This protein binds this small molecule.
Small molecule (SMILES): CC(=O)N[C@@H]1[C@@H](O)[C@H](O)[C@@H](CO)O[C@H]1O

Sequence of chain 2.A:
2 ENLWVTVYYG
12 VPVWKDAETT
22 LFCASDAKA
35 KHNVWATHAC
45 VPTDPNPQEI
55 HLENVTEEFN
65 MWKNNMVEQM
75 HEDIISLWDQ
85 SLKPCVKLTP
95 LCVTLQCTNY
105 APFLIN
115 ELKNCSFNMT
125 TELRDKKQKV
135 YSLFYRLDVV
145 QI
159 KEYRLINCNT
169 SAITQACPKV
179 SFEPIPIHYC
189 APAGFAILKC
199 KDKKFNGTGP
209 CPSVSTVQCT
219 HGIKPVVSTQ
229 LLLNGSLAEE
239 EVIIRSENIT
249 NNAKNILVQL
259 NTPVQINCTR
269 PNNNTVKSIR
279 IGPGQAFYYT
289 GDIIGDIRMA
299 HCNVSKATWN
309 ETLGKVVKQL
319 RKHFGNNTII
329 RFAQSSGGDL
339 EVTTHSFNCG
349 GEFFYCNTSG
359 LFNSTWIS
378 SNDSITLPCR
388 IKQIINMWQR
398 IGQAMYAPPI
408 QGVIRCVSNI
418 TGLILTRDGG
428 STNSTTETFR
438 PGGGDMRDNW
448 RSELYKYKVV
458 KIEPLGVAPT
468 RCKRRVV

Binding-site contacts:
Ligand atom C8 contacts residue PHE121 of chain 2.A at 3.5 Å (hydrophobic).
Ligand atom C2 contacts residue ASN122 of chain 2.A at 2.6 Å.
Ligand atom C7 contacts residue ASN122 of chain 2.A at 4.1 Å.
Ligand atom O5 contacts residue ASN122 of chain 2.A at 2.4 Å (h-bond).
Ligand atom C5 contacts residue ASN122 of chain 2.A at 3.6 Å.
Ligand atom N2 contacts residue ASN122 of chain 2.A at 3.0 Å (h-bond).
Ligand atom C4 contacts residue ASN122 of chain 2.A at 4.3 Å.
Ligand atom C7 contacts residue LYS133 of chain 2.A at 4.1 Å.
Ligand atom N2 contacts residue PHE121 of chain 2.A at 4.4 Å.
Ligand atom C3 contacts residue ASN122 of chain 2.A at 3.9 Å.
Ligand atom C3 contacts residue LYS133 of chain 2.A at 4.3 Å.
Ligand atom C1 contacts residue ASN122 of chain 2.A at 1.4 Å.
Ligand atom C7 contacts residue PHE121 of chain 2.A at 4.2 Å (hydrophobic).
Ligand atom O7 contacts residue GLN100 of chain 2.A at 4.1 Å.
Ligand atom C8 contacts residue LYS133 of chain 2.A at 3.5 Å.
Ligand atom N2 contacts residue LYS133 of chain 2.A at 3.8 Å.
Ligand atom C8 contacts residue SER120 of chain 2.A at 3.5 Å.